Sequence of chain 1.Q:
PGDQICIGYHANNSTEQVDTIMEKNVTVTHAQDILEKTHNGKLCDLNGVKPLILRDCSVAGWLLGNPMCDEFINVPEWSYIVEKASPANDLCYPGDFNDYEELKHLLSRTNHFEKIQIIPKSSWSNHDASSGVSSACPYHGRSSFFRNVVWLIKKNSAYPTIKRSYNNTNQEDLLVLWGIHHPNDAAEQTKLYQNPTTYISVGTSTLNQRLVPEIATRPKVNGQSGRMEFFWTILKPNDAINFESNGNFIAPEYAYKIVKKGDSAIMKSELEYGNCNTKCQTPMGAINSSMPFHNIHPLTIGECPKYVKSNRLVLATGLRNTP

Binding-site contacts:
Ligand atom C4 contacts residue ASN27 of chain 1.Q at 4.2 Å.
Ligand atom C3 contacts residue ASN27 of chain 1.Q at 3.8 Å.
Ligand atom C2 contacts residue ASN27 of chain 1.Q at 2.4 Å.
Ligand atom C1 contacts residue ASN27 of chain 1.Q at 1.4 Å.
Ligand atom O5 contacts residue ASN27 of chain 1.Q at 2.4 Å (h-bond).
Ligand atom O6 contacts residue GLN19 of chain 1.Q at 4.3 Å.
Ligand atom O5 contacts residue GLN19 of chain 1.Q at 4.2 Å.
Ligand atom N2 contacts residue ASN27 of chain 1.Q at 2.9 Å (h-bond).
Ligand atom O7 contacts residue ASN27 of chain 1.Q at 2.8 Å (h-bond).
Ligand atom C7 contacts residue ASN27 of chain 1.Q at 3.2 Å.
Ligand atom C5 contacts residue ASN27 of chain 1.Q at 3.7 Å.

This protein binds this small molecule.
Small molecule (SMILES): CC(=O)N[C@@H]1[C@@H](O)[C@H](O)[C@@H](CO)O[C@H]1O